The protein below binds the small molecule below.
Small molecule (SMILES): C#CCN(Cc1ccc2[nH]c(N)nc(=O)c2c1)c1ccc(C(=O)N[C@@H](CCC(=O)O)C(=O)O)cc1

Binding-site contacts:
Ligand atom O4 contacts residue ARG17 of chain 1.D at 3.4 Å (salt-bridge).
Ligand atom C5 contacts residue NDP1 of chain 1.O at 3.5 Å.
Ligand atom CT contacts residue ALA288 of chain 1.A at 3.0 Å (hydrophobic).
Ligand atom C2 contacts residue PHE113 of chain 1.D at 3.5 Å (hydrophobic).
Ligand atom CG contacts residue ARG287 of chain 1.A at 3.6 Å.
Ligand atom NA2 contacts residue PHE113 of chain 1.D at 3.6 Å.
Ligand atom O1 contacts residue ALA288 of chain 1.A at 2.6 Å (h-bond).
Ligand atom O4 contacts residue NDP1 of chain 1.O at 3.2 Å (h-bond).
Ligand atom CG contacts residue LEU188 of chain 1.D at 3.3 Å (hydrophobic).
Ligand atom O2 contacts residue ALA288 of chain 1.A at 2.8 Å (h-bond).
Ligand atom C2 contacts residue NDP1 of chain 1.O at 3.3 Å.
Ligand atom O1 contacts residue ARG287 of chain 1.A at 3.5 Å.
Ligand atom C contacts residue TYR283 of chain 1.D at 3.6 Å (hydrophobic).
Ligand atom O2 contacts residue TYR283 of chain 1.D at 3.1 Å (h-bond).
Ligand atom O contacts residue TYR283 of chain 1.D at 2.5 Å (h-bond).
Ligand atom CT contacts residue TYR283 of chain 1.D at 3.2 Å (hydrophobic).
Ligand atom C13 contacts residue EDO1 of chain 1.Q at 3.2 Å.
Ligand atom C4 contacts residue NDP1 of chain 1.O at 3.4 Å.
Ligand atom C16 contacts residue HIS241 of chain 1.D at 3.4 Å.
Ligand atom C8 contacts residue NDP1 of chain 1.O at 3.4 Å.
Ligand atom NA2 contacts residue NDP1 of chain 1.O at 3.1 Å (h-bond).
Ligand atom OE2 contacts residue ARG287 of chain 1.A at 3.6 Å.
Ligand atom C7 contacts residue EDO1 of chain 1.Q at 3.4 Å.
Ligand atom C12 contacts residue ARG287 of chain 1.A at 2.9 Å.
Ligand atom C12 contacts residue EDO1 of chain 1.Q at 3.4 Å.
Ligand atom C8 contacts residue TYR194 of chain 1.D at 3.5 Å (hydrophobic).
Ligand atom C9 contacts residue NDP1 of chain 1.O at 3.6 Å.
Ligand atom OE1 contacts residue LEU189 of chain 1.D at 3.2 Å (h-bond).
Ligand atom OE2 contacts residue PRO187 of chain 1.D at 3.6 Å.
Ligand atom NA2 contacts residue SER111 of chain 1.D at 2.7 Å (h-bond).
Ligand atom O contacts residue ARG287 of chain 1.A at 2.9 Å (salt-bridge).
Ligand atom N1 contacts residue NDP1 of chain 1.O at 3.2 Å (h-bond).
Ligand atom N1 contacts residue TYR194 of chain 1.D at 3.7 Å.
Ligand atom C8A contacts residue NDP1 of chain 1.O at 3.6 Å.
Ligand atom C13 contacts residue LEU226 of chain 1.D at 3.6 Å (hydrophobic).
Ligand atom N3 contacts residue NDP1 of chain 1.O at 2.6 Å (h-bond).
Ligand atom C6 contacts residue NDP1 of chain 1.O at 3.5 Å.
Ligand atom C7 contacts residue NDP1 of chain 1.O at 3.3 Å.
Ligand atom O1 contacts residue TYR283 of chain 1.D at 3.0 Å (h-bond).
Ligand atom C12 contacts residue LEU188 of chain 1.D at 3.5 Å (hydrophobic).

Sequence of chain 1.A:
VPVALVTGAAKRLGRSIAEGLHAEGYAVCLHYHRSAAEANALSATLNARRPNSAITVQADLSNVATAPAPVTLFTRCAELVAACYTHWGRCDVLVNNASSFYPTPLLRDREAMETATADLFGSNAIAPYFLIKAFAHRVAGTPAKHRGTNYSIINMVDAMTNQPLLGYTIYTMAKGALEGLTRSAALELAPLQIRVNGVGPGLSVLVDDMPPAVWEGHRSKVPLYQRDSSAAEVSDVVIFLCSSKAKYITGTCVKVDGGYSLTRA

Sequence of chain 1.D:
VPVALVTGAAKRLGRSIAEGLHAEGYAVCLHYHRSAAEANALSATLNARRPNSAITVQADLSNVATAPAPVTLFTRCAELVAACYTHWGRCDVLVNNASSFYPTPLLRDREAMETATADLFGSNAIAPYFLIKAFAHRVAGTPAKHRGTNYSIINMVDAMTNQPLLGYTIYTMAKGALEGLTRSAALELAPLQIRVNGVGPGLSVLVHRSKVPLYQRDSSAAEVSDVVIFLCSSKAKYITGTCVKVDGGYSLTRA